Sequence of chain 1.A:
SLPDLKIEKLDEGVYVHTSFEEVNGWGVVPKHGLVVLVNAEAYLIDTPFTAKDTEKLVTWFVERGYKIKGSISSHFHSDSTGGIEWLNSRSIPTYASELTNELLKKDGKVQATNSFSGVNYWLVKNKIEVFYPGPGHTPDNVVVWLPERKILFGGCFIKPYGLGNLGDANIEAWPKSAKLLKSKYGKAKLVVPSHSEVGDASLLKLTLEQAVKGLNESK

Binding-site contacts:
Ligand atom S01 contacts residue ZN1 of chain 1.F at 2.1 Å.
Ligand atom O16 contacts residue GLY168 of chain 1.A at 3.7 Å.
Ligand atom C06 contacts residue PHE53 of chain 1.A at 3.9 Å (hydrophobic).
Ligand atom C12 contacts residue HIS199 of chain 1.A at 3.6 Å.
Ligand atom S01 contacts residue ZN1 of chain 1.E at 2.4 Å.
Ligand atom O08 contacts residue VAL27 of chain 1.A at 3.7 Å.
Ligand atom S01 contacts residue HIS141 of chain 1.A at 3.4 Å (h-bond).
Ligand atom C11 contacts residue TRP30 of chain 1.A at 3.7 Å (hydrophobic).
Ligand atom S01 contacts residue HIS79 of chain 1.A at 4.0 Å.
Ligand atom C06 contacts residue VAL27 of chain 1.A at 3.9 Å (hydrophobic).
Ligand atom C02 contacts residue ZN1 of chain 1.F at 3.4 Å.
Ligand atom O15 contacts residue HIS141 of chain 1.A at 3.5 Å.
Ligand atom S01 contacts residue ASP83 of chain 1.A at 3.3 Å (salt-bridge).
Ligand atom C07 contacts residue VAL27 of chain 1.A at 4.3 Å (hydrophobic).
Ligand atom S09 contacts residue HIS199 of chain 1.A at 3.9 Å.
Ligand atom C02 contacts residue ASP83 of chain 1.A at 3.4 Å.
Ligand atom C12 contacts residue ZN1 of chain 1.F at 4.3 Å.
Ligand atom S09 contacts residue VAL33 of chain 1.A at 4.2 Å.
Ligand atom O16 contacts residue TRP30 of chain 1.A at 3.1 Å.
Ligand atom C14 contacts residue TRP30 of chain 1.A at 4.3 Å (hydrophobic).
Ligand atom C12 contacts residue LYS163 of chain 1.A at 4.4 Å.
Ligand atom C03 contacts residue ZN1 of chain 1.F at 4.3 Å.
Ligand atom C14 contacts residue ASN169 of chain 1.A at 2.9 Å.
Ligand atom C13 contacts residue ASN169 of chain 1.A at 3.9 Å.
Ligand atom C11 contacts residue VAL33 of chain 1.A at 4.0 Å (hydrophobic).
Ligand atom C04 contacts residue VAL27 of chain 1.A at 4.4 Å (hydrophobic).
Ligand atom O05 contacts residue ASP83 of chain 1.A at 4.3 Å.
Ligand atom S01 contacts residue HIS81 of chain 1.A at 3.7 Å.
Ligand atom C07 contacts residue SER82 of chain 1.A at 3.7 Å.
Ligand atom S09 contacts residue ZN1 of chain 1.F at 4.1 Å.
Ligand atom C02 contacts residue ZN1 of chain 1.E at 3.3 Å.
Ligand atom O16 contacts residue ASN169 of chain 1.A at 2.7 Å (h-bond).
Ligand atom O15 contacts residue GLY168 of chain 1.A at 4.3 Å.
Ligand atom C02 contacts residue HIS81 of chain 1.A at 3.6 Å.
Ligand atom S09 contacts residue ASP83 of chain 1.A at 4.1 Å.
Ligand atom S01 contacts residue CYS160 of chain 1.A at 3.8 Å.
Ligand atom O15 contacts residue ASN169 of chain 1.A at 3.0 Å.
Ligand atom C14 contacts residue GLY168 of chain 1.A at 4.4 Å.
Ligand atom C06 contacts residue SER82 of chain 1.A at 4.1 Å.
Ligand atom S01 contacts residue HIS199 of chain 1.A at 3.6 Å.

The protein below binds the small molecule below.
Small molecule (SMILES): CCOC(=O)[C@]1(CS)N[C@@H](C(=O)O)C(C)(C)S1